This small molecule binds to this protein.
Small molecule (SMILES): N#C[Fe](C#N)(C#N)(C#N)(C#N)C#N

Binding-site contacts:
Ligand atom C26 contacts residue HIS75 of chain 1.A at 3.8 Å.
Ligand atom C26 contacts residue HIS119 of chain 1.A at 3.4 Å.
Ligand atom C24 contacts residue HIS49 of chain 1.A at 3.4 Å.
Ligand atom C24 contacts residue HIS75 of chain 1.A at 3.3 Å.
Ligand atom N24 contacts residue PRO70 of chain 1.A at 4.3 Å.
Ligand atom C21 contacts residue HIS75 of chain 1.A at 4.2 Å.
Ligand atom N23 contacts residue HIS49 of chain 1.A at 4.1 Å.
Ligand atom C23 contacts residue ALA45 of chain 1.A at 4.1 Å (hydrophobic).
Ligand atom C24 contacts residue LYS48 of chain 1.A at 4.2 Å.
Ligand atom C22 contacts residue ALA45 of chain 1.A at 3.6 Å (hydrophobic).
Ligand atom N22 contacts residue LYS48 of chain 1.A at 3.3 Å.
Ligand atom N24 contacts residue LYS48 of chain 1.A at 4.4 Å.
Ligand atom C23 contacts residue HIS119 of chain 1.A at 3.9 Å.
Ligand atom N25 contacts residue PRO70 of chain 1.A at 3.7 Å.
Ligand atom N24 contacts residue HIS49 of chain 1.A at 2.9 Å.
Ligand atom N23 contacts residue HIS119 of chain 1.A at 3.8 Å.
Ligand atom N24 contacts residue FE1 of chain 1.E at 2.4 Å.
Ligand atom C24 contacts residue HIS119 of chain 1.A at 3.5 Å.
Ligand atom N24 contacts residue HIS69 of chain 1.A at 3.1 Å (h-bond).
Ligand atom N21 contacts residue HIS119 of chain 1.A at 3.2 Å.
Ligand atom N23 contacts residue ALA44 of chain 1.A at 3.7 Å.
Ligand atom C21 contacts residue LYS48 of chain 1.A at 3.5 Å.
Ligand atom FE2 contacts residue HIS119 of chain 1.A at 4.4 Å.
Ligand atom N25 contacts residue LYS48 of chain 1.A at 3.1 Å (salt-bridge).
Ligand atom N25 contacts residue HIS75 of chain 1.A at 4.4 Å.
Ligand atom C21 contacts residue PRO70 of chain 1.A at 4.4 Å (hydrophobic).
Ligand atom C24 contacts residue FE1 of chain 1.E at 3.4 Å.
Ligand atom N24 contacts residue HIS75 of chain 1.A at 3.0 Å.
Ligand atom N22 contacts residue ALA45 of chain 1.A at 3.0 Å.
Ligand atom C24 contacts residue HIS69 of chain 1.A at 4.3 Å.
Ligand atom N24 contacts residue HIS119 of chain 1.A at 3.4 Å (h-bond).
Ligand atom N21 contacts residue HIS75 of chain 1.A at 3.7 Å.
Ligand atom C22 contacts residue LYS48 of chain 1.A at 3.5 Å.
Ligand atom N23 contacts residue ALA45 of chain 1.A at 3.3 Å (h-bond).
Ligand atom C23 contacts residue HIS49 of chain 1.A at 4.1 Å.

Sequence of chain 1.A:
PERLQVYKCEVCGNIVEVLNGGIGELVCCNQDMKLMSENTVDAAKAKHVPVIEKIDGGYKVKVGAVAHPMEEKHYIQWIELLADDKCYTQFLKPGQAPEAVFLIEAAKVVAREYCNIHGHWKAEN